A protein and the small-molecule ligand that binds it are described below.
Small molecule (SMILES): CC(=O)N[C@H]1[C@H](O[C@H]2[C@H](O)[C@@H](CO)OC[C@@H]2NC(C)=O)O[C@H](CO)[C@@H](O)[C@@H]1O[C@H]1O[C@H](CO)[C@@H](O)[C@H](O)[C@@H]1O

Sequence of chain 1.A:
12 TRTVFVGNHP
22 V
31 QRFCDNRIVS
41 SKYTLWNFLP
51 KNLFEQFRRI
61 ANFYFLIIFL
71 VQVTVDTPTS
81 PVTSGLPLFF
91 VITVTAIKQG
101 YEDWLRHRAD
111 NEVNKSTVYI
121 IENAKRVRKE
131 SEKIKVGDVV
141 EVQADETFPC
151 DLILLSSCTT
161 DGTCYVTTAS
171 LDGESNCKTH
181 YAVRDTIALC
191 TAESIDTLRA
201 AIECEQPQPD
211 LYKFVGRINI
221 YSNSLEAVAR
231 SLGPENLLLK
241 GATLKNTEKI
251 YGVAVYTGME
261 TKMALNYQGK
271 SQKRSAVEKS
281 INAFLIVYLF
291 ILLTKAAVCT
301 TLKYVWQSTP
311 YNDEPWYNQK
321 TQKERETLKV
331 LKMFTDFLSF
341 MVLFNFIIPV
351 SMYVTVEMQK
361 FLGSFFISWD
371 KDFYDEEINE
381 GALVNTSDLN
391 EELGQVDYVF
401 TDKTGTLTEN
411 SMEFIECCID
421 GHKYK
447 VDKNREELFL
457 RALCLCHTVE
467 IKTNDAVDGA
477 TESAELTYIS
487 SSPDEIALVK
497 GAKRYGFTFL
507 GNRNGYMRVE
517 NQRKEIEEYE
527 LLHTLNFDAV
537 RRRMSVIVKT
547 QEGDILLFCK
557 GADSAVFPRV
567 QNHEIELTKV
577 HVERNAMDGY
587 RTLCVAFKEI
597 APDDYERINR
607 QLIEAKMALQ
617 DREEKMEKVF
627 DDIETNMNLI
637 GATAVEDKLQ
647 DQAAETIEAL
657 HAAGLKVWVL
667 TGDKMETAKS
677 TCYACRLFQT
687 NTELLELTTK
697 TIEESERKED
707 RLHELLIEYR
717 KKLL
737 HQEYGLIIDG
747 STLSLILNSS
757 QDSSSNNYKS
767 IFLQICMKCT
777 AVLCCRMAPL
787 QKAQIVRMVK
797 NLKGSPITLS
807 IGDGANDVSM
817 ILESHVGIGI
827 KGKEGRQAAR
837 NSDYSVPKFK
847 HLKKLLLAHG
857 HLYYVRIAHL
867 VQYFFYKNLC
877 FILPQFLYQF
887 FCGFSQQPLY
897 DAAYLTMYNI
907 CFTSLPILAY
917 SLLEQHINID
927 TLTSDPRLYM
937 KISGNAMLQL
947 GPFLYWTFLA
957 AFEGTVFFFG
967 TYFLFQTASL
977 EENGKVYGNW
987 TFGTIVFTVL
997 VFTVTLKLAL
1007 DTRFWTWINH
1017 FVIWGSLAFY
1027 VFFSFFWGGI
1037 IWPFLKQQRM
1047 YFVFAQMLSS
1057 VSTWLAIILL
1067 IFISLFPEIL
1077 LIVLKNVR

Binding-site contacts:
Ligand atom C3 contacts residue ASN298 of chain 1.B at 3.9 Å.
Ligand atom C8 contacts residue ASN180 of chain 1.B at 3.5 Å.
Ligand atom O4 contacts residue ASN235 of chain 1.B at 3.8 Å.
Ligand atom C6 contacts residue ASN235 of chain 1.B at 3.8 Å.
Ligand atom C1 contacts residue ASN235 of chain 1.B at 3.9 Å.
Ligand atom C7 contacts residue ASN180 of chain 1.B at 3.0 Å.
Ligand atom C8 contacts residue ASN235 of chain 1.B at 4.0 Å.
Ligand atom C4 contacts residue ASN180 of chain 1.B at 4.2 Å.
Ligand atom C2 contacts residue ASN235 of chain 1.B at 4.0 Å.
Ligand atom C6 contacts residue SER177 of chain 1.B at 4.1 Å.
Ligand atom C3 contacts residue ASN180 of chain 1.B at 3.8 Å.
Ligand atom C6 contacts residue TRP316 of chain 1.A at 3.5 Å (hydrophobic).
Ligand atom O4 contacts residue VAL234 of chain 1.B at 3.1 Å (h-bond).
Ligand atom C6 contacts residue TYR299 of chain 1.B at 4.0 Å (hydrophobic).
Ligand atom C5 contacts residue ASN180 of chain 1.B at 3.6 Å.
Ligand atom C6 contacts residue ASN176 of chain 1.B at 3.9 Å.
Ligand atom O4 contacts residue PRO300 of chain 1.B at 3.8 Å.
Ligand atom C1 contacts residue ASN298 of chain 1.B at 4.1 Å.
Ligand atom C2 contacts residue ASN180 of chain 1.B at 2.5 Å.
Ligand atom O6 contacts residue LEU237 of chain 1.B at 3.5 Å.
Ligand atom C6 contacts residue TRP236 of chain 1.B at 4.0 Å (hydrophobic).
Ligand atom N2 contacts residue ASN235 of chain 1.B at 3.9 Å.
Ligand atom O5 contacts residue TYR299 of chain 1.B at 4.0 Å.
Ligand atom C5 contacts residue TYR299 of chain 1.B at 4.0 Å (hydrophobic).
Ligand atom C5 contacts residue ASN235 of chain 1.B at 3.4 Å.
Ligand atom C8 contacts residue LEU237 of chain 1.B at 3.6 Å (hydrophobic).
Ligand atom O5 contacts residue ASN235 of chain 1.B at 4.1 Å.
Ligand atom C1 contacts residue ASN180 of chain 1.B at 1.4 Å.
Ligand atom N2 contacts residue ASN298 of chain 1.B at 4.0 Å.
Ligand atom O5 contacts residue ASN180 of chain 1.B at 2.3 Å (h-bond).
Ligand atom C6 contacts residue LEU237 of chain 1.B at 3.8 Å (hydrophobic).
Ligand atom O5 contacts residue MET178 of chain 1.B at 3.8 Å.
Ligand atom O6 contacts residue TRP316 of chain 1.A at 3.0 Å.
Ligand atom C4 contacts residue ASN235 of chain 1.B at 4.1 Å.
Ligand atom O7 contacts residue ASN298 of chain 1.B at 3.7 Å.
Ligand atom O6 contacts residue TRP236 of chain 1.B at 2.9 Å (h-bond).
Ligand atom O6 contacts residue ASN235 of chain 1.B at 3.1 Å.
Ligand atom N2 contacts residue ASN180 of chain 1.B at 2.9 Å (h-bond).
Ligand atom O4 contacts residue TRP236 of chain 1.B at 4.0 Å.
Ligand atom O7 contacts residue ASN180 of chain 1.B at 3.5 Å (h-bond).

Sequence of chain 1.B:
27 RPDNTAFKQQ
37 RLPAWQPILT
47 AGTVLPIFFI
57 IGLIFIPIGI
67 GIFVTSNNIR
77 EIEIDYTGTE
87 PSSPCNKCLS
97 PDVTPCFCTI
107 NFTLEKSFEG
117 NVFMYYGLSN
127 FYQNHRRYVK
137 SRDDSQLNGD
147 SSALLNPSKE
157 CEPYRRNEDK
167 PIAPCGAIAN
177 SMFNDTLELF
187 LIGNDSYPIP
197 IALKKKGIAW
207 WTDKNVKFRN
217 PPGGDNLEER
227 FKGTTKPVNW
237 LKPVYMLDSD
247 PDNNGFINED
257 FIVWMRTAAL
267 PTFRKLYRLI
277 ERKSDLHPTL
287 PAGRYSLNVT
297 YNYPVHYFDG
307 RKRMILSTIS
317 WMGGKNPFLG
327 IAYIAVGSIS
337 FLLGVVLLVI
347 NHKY